Sequence of chain 1.A:
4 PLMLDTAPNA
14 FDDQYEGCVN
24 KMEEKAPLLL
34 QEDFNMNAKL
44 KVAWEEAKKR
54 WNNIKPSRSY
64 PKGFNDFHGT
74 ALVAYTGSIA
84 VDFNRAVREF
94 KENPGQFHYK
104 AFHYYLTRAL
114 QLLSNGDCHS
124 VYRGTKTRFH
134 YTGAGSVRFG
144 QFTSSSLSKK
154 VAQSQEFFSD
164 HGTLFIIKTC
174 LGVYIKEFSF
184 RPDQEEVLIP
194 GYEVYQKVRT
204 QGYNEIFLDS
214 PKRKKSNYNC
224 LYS

A small-molecule ligand and the protein it binds are described below.
Small molecule (SMILES): NC(=O)c1cncc(Br)c1

Binding-site contacts:
Ligand atom O9 contacts residue PHE160 of chain 1.A at 3.8 Å.
Ligand atom C6 contacts residue PHE160 of chain 1.A at 3.6 Å (hydrophobic).
Ligand atom N8 contacts residue ARG126 of chain 1.A at 3.6 Å (salt-bridge).
Ligand atom O9 contacts residue TYR125 of chain 1.A at 4.3 Å.
Ligand atom BR contacts residue SER148 of chain 1.A at 3.3 Å.
Ligand atom C7 contacts residue ARG126 of chain 1.A at 4.0 Å.
Ligand atom BR contacts residue SER149 of chain 1.A at 3.5 Å.
Ligand atom N8 contacts residue PHE160 of chain 1.A at 3.6 Å.
Ligand atom C6 contacts residue SER148 of chain 1.A at 4.2 Å.
Ligand atom C1 contacts residue ARG126 of chain 1.A at 4.5 Å.
Ligand atom N3 contacts residue PHE160 of chain 1.A at 3.6 Å.
Ligand atom C5 contacts residue PHE160 of chain 1.A at 3.8 Å (hydrophobic).
Ligand atom C4 contacts residue GLU189 of chain 1.A at 3.8 Å.
Ligand atom C5 contacts residue GLU189 of chain 1.A at 4.4 Å.
Ligand atom C7 contacts residue GLY127 of chain 1.A at 3.4 Å.
Ligand atom O9 contacts residue ALA155 of chain 1.A at 4.0 Å.
Ligand atom C4 contacts residue PHE160 of chain 1.A at 3.7 Å (hydrophobic).
Ligand atom C4 contacts residue GLN187 of chain 1.A at 4.0 Å.
Ligand atom C1 contacts residue PHE160 of chain 1.A at 3.7 Å (hydrophobic).
Ligand atom C4 contacts residue SER147 of chain 1.A at 3.4 Å.
Ligand atom C2 contacts residue PHE160 of chain 1.A at 3.4 Å (hydrophobic).
Ligand atom C5 contacts residue SER147 of chain 1.A at 4.1 Å.
Ligand atom C2 contacts residue ARG126 of chain 1.A at 4.2 Å.
Ligand atom C7 contacts residue PHE160 of chain 1.A at 3.5 Å (hydrophobic).
Ligand atom N8 contacts residue GLY127 of chain 1.A at 2.6 Å (h-bond).
Ligand atom BR contacts residue GLN187 of chain 1.A at 3.1 Å.
Ligand atom C5 contacts residue SER148 of chain 1.A at 3.9 Å.
Ligand atom BR contacts residue VAL154 of chain 1.A at 4.0 Å.
Ligand atom O9 contacts residue GLY127 of chain 1.A at 2.9 Å (h-bond).
Ligand atom O9 contacts residue ARG126 of chain 1.A at 3.5 Å.
Ligand atom N3 contacts residue SER147 of chain 1.A at 3.1 Å.
Ligand atom BR contacts residue GLU189 of chain 1.A at 3.8 Å.
Ligand atom C6 contacts residue SER147 of chain 1.A at 4.3 Å.
Ligand atom C1 contacts residue SER147 of chain 1.A at 4.1 Å.
Ligand atom C2 contacts residue SER147 of chain 1.A at 3.4 Å.
Ligand atom C7 contacts residue SER147 of chain 1.A at 4.2 Å.